Sequence of chain 1.B:
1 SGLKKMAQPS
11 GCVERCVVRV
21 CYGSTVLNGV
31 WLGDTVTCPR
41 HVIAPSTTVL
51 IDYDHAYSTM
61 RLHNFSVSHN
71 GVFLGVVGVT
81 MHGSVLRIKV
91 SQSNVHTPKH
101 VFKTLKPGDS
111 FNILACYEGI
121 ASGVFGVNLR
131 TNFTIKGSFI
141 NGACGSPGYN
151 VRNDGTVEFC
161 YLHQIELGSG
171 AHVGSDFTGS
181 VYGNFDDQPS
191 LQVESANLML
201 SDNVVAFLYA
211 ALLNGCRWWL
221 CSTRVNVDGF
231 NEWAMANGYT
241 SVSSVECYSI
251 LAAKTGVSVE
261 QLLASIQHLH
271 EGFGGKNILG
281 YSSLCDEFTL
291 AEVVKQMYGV

Sequence of chain 1.C:
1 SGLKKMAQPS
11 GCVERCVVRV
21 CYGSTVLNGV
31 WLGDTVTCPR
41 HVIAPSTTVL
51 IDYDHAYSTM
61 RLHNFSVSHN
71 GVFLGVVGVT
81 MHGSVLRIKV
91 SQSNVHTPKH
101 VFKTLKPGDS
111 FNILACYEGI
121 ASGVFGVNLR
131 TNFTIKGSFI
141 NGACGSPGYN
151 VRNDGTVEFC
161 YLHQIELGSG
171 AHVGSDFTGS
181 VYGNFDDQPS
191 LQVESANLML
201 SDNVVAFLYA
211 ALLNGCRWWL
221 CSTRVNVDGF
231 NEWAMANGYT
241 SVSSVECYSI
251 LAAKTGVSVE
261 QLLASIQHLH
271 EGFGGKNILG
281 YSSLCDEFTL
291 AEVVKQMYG

Binding-site contacts:
Ligand atom N68 contacts residue CYS144 of chain 1.C at 3.7 Å.
Ligand atom O1 contacts residue GLN164 of chain 1.C at 3.5 Å (h-bond).
Ligand atom C47 contacts residue HIS163 of chain 1.C at 3.9 Å.
Ligand atom C4 contacts residue ASP187 of chain 1.C at 3.3 Å.
Ligand atom N49 contacts residue PHE139 of chain 1.C at 3.3 Å (h-bond).
Ligand atom O48 contacts residue GLU166 of chain 1.C at 3.5 Å.
Ligand atom O67 contacts residue ALA143 of chain 1.C at 3.2 Å (h-bond).
Ligand atom C70 contacts residue VAL26 of chain 1.C at 3.4 Å (hydrophobic).
Ligand atom C36 contacts residue GLN164 of chain 1.C at 3.7 Å.
Ligand atom O48 contacts residue HIS172 of chain 1.C at 3.9 Å.
Ligand atom C5 contacts residue THR47 of chain 1.C at 3.5 Å.
Ligand atom O48 contacts residue HIS163 of chain 1.C at 2.7 Å (h-bond).
Ligand atom C40 contacts residue CYS144 of chain 1.C at 2.7 Å (hydrophobic).
Ligand atom C76 contacts residue VAL26 of chain 1.C at 3.8 Å (hydrophobic).
Ligand atom C5 contacts residue HIS41 of chain 1.C at 3.7 Å.
Ligand atom C80 contacts residue ASN141 of chain 1.C at 3.5 Å.
Ligand atom C3 contacts residue GLN188 of chain 1.C at 3.9 Å.
Ligand atom C82 contacts residue ASN141 of chain 1.C at 3.4 Å.
Ligand atom C4 contacts residue GLN188 of chain 1.C at 3.4 Å.
Ligand atom O67 contacts residue GLY142 of chain 1.C at 3.0 Å (h-bond).
Ligand atom C57 contacts residue HIS41 of chain 1.C at 3.5 Å.
Ligand atom C66 contacts residue CYS144 of chain 1.C at 2.6 Å (hydrophobic).
Ligand atom O58 contacts residue CYS144 of chain 1.C at 2.6 Å (h-bond).
Ligand atom C73 contacts residue GLY142 of chain 1.C at 3.6 Å.
Ligand atom C42 contacts residue CYS144 of chain 1.C at 3.1 Å (hydrophobic).
Ligand atom C3 contacts residue PRO189 of chain 1.C at 3.5 Å (hydrophobic).
Ligand atom O58 contacts residue HIS41 of chain 1.C at 2.3 Å (h-bond).
Ligand atom C66 contacts residue GLY142 of chain 1.C at 3.8 Å.
Ligand atom C54 contacts residue ASN141 of chain 1.C at 3.3 Å.
Ligand atom C76 contacts residue GLY142 of chain 1.C at 3.8 Å.
Ligand atom C3 contacts residue THR47 of chain 1.C at 4.0 Å.
Ligand atom N38 contacts residue CYS144 of chain 1.C at 3.1 Å (h-bond).
Ligand atom O48 contacts residue PHE139 of chain 1.C at 3.7 Å.
Ligand atom C57 contacts residue CYS144 of chain 1.C at 1.9 Å (hydrophobic).
Ligand atom C70 contacts residue GLY142 of chain 1.C at 3.8 Å.
Ligand atom C51 contacts residue ASN141 of chain 1.C at 3.5 Å.
Ligand atom C47 contacts residue GLU166 of chain 1.C at 3.5 Å.
Ligand atom O67 contacts residue CYS144 of chain 1.C at 2.9 Å (h-bond).
Ligand atom N38 contacts residue GLN164 of chain 1.C at 3.0 Å (h-bond).
Ligand atom N49 contacts residue GLU166 of chain 1.C at 3.3 Å (salt-bridge).

This small molecule binds to this protein.
Small molecule (SMILES): CC(C)(C)OC(=O)N[C@@H](C[C@@H]1CCNC1=O)[C@@H](O)C(=O)NCc1ccccc1